Sequence of chain 1.A:
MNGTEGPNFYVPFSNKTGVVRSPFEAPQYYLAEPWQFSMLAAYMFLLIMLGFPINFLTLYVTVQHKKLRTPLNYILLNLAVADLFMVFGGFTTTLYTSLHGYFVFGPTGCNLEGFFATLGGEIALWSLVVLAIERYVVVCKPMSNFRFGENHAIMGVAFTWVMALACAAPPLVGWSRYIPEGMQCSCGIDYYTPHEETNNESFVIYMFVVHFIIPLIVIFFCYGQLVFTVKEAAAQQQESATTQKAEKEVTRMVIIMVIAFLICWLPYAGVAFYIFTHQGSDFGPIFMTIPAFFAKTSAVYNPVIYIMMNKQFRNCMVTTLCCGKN

The small molecule below binds the protein below.
Small molecule (SMILES): CC(C)=CCC/C(C)=C\CO

Binding-site contacts:
Ligand atom CAD contacts residue ALA269 of chain 1.A at 3.6 Å (hydrophobic).
Ligand atom CAG contacts residue TYR268 of chain 1.A at 3.6 Å (hydrophobic).
Ligand atom CAG contacts residue MET207 of chain 1.A at 4.5 Å (hydrophobic).
Ligand atom CAE contacts residue ALA272 of chain 1.A at 4.2 Å (hydrophobic).
Ligand atom CAC contacts residue ALA272 of chain 1.A at 4.5 Å (hydrophobic).
Ligand atom OAK contacts residue LEU125 of chain 1.A at 4.3 Å.
Ligand atom CAD contacts residue TYR268 of chain 1.A at 4.1 Å (hydrophobic).
Ligand atom CAE contacts residue ALA269 of chain 1.A at 4.4 Å (hydrophobic).
Ligand atom CAB contacts residue ALA272 of chain 1.A at 4.0 Å (hydrophobic).
Ligand atom CAH contacts residue PHE212 of chain 1.A at 4.3 Å (hydrophobic).
Ligand atom CAI contacts residue TRP265 of chain 1.A at 4.0 Å (hydrophobic).
Ligand atom CAA contacts residue VAL204 of chain 1.A at 3.6 Å (hydrophobic).
Ligand atom OAK contacts residue HIS211 of chain 1.A at 2.9 Å (h-bond).
Ligand atom CAB contacts residue VAL204 of chain 1.A at 4.1 Å (hydrophobic).
Ligand atom CAF contacts residue TYR268 of chain 1.A at 4.5 Å (hydrophobic).
Ligand atom CAB contacts residue MET207 of chain 1.A at 4.5 Å (hydrophobic).
Ligand atom CAD contacts residue TRP265 of chain 1.A at 3.6 Å (hydrophobic).
Ligand atom CAH contacts residue TRP265 of chain 1.A at 4.4 Å (hydrophobic).
Ligand atom CAF contacts residue MET207 of chain 1.A at 4.0 Å (hydrophobic).
Ligand atom OAK contacts residue MET207 of chain 1.A at 4.0 Å.
Ligand atom CAC contacts residue MET207 of chain 1.A at 3.8 Å (hydrophobic).
Ligand atom CAA contacts residue TYR191 of chain 1.A at 3.5 Å (hydrophobic).
Ligand atom CAA contacts residue ALA272 of chain 1.A at 3.9 Å (hydrophobic).
Ligand atom OAK contacts residue GLU122 of chain 1.A at 2.8 Å (salt-bridge).
Ligand atom CAI contacts residue HIS211 of chain 1.A at 3.7 Å.
Ligand atom CAC contacts residue TYR268 of chain 1.A at 4.3 Å (hydrophobic).
Ligand atom CAD contacts residue PHE212 of chain 1.A at 3.5 Å (hydrophobic).
Ligand atom CAH contacts residue TYR268 of chain 1.A at 4.4 Å (hydrophobic).
Ligand atom CAI contacts residue PHE212 of chain 1.A at 4.0 Å (hydrophobic).
Ligand atom CAJ contacts residue MET207 of chain 1.A at 3.6 Å (hydrophobic).
Ligand atom CAE contacts residue PHE208 of chain 1.A at 3.8 Å (hydrophobic).
Ligand atom CAJ contacts residue HIS211 of chain 1.A at 3.7 Å.
Ligand atom CAE contacts residue VAL204 of chain 1.A at 4.0 Å (hydrophobic).
Ligand atom CAJ contacts residue GLU122 of chain 1.A at 3.7 Å.